Binding-site contacts:
Ligand atom O5 contacts residue ASN315 of chain 1.B at 2.4 Å (h-bond).
Ligand atom C5 contacts residue ASN315 of chain 1.B at 3.7 Å.
Ligand atom N2 contacts residue ASN315 of chain 1.B at 2.8 Å (h-bond).
Ligand atom O7 contacts residue ASN315 of chain 1.B at 4.2 Å.
Ligand atom O5 contacts residue THR313 of chain 1.B at 4.3 Å.
Ligand atom C4 contacts residue ASN315 of chain 1.B at 4.3 Å.
Ligand atom O5 contacts residue VAL314 of chain 1.B at 3.8 Å.
Ligand atom C8 contacts residue ILE281 of chain 1.B at 4.5 Å (hydrophobic).
Ligand atom C2 contacts residue ASN315 of chain 1.B at 2.5 Å.
Ligand atom C7 contacts residue ASN315 of chain 1.B at 3.3 Å.
Ligand atom C6 contacts residue ASN315 of chain 1.B at 4.5 Å.
Ligand atom C8 contacts residue ASN315 of chain 1.B at 3.5 Å.
Ligand atom C6 contacts residue THR313 of chain 1.B at 4.5 Å.
Ligand atom C1 contacts residue ASN315 of chain 1.B at 1.4 Å.
Ligand atom C3 contacts residue ASN315 of chain 1.B at 3.8 Å.
Ligand atom C1 contacts residue VAL314 of chain 1.B at 4.4 Å (hydrophobic).

Sequence of chain 1.B:
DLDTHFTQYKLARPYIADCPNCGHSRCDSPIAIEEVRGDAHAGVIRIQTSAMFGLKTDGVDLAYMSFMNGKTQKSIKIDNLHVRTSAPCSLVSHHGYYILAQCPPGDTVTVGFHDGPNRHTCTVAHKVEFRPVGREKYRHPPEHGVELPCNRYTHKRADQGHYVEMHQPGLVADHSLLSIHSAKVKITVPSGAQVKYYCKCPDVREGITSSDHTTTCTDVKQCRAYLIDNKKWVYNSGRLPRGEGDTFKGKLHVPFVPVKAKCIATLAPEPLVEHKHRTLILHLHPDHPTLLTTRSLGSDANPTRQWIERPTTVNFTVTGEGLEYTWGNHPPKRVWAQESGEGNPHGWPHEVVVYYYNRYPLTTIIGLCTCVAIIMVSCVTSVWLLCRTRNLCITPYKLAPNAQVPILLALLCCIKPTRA

The small molecule below binds the protein below.
Small molecule (SMILES): CC(=O)N[C@@H]1[C@@H](O)[C@H](O)[C@@H](CO)O[C@H]1O